Sequence of chain 1.D:
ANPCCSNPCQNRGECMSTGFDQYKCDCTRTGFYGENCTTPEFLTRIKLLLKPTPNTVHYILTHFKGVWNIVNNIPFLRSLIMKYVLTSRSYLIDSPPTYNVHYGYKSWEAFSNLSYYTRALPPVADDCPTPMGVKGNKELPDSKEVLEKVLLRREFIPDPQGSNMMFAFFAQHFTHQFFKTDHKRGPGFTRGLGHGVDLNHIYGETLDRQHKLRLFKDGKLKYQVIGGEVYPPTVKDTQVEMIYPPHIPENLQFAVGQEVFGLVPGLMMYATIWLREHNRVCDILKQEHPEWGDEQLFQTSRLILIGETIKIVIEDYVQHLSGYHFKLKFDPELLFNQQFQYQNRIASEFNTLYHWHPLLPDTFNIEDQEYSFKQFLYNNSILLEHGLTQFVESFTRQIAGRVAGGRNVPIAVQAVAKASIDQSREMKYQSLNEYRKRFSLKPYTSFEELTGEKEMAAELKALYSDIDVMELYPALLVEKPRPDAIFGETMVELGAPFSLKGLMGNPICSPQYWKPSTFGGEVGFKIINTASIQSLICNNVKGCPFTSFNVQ

Sequence of chain 1.C:
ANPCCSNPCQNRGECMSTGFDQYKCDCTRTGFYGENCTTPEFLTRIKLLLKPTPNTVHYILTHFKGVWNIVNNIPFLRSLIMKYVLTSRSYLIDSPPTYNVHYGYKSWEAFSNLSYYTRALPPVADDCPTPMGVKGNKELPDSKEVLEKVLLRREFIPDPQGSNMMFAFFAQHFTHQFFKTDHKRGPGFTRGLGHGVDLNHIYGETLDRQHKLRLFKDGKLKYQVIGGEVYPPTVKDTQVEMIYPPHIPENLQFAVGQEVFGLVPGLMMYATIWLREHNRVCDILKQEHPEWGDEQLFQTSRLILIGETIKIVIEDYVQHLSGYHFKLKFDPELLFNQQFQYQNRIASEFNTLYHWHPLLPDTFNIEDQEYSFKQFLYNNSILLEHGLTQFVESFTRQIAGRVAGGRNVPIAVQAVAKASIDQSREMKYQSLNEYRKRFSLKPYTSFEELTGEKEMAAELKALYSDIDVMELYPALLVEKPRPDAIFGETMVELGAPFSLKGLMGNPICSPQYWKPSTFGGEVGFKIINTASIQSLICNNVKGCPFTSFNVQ

Binding-site contacts:
Ligand atom C1 contacts residue TYR116 of chain 1.C at 4.1 Å (hydrophobic).
Ligand atom C4 contacts residue ASN113 of chain 1.C at 4.2 Å.
Ligand atom C3 contacts residue ARG185 of chain 1.C at 3.9 Å.
Ligand atom O6 contacts residue TYR116 of chain 1.C at 3.6 Å.
Ligand atom O5 contacts residue GLU109 of chain 1.C at 3.7 Å.
Ligand atom C3 contacts residue ASN113 of chain 1.C at 3.9 Å.
Ligand atom C2 contacts residue GLU109 of chain 1.C at 4.4 Å.
Ligand atom O3 contacts residue LEU207 of chain 1.D at 4.3 Å.
Ligand atom C1 contacts residue GLU109 of chain 1.C at 3.8 Å.
Ligand atom C6 contacts residue TYR116 of chain 1.C at 3.7 Å (hydrophobic).
Ligand atom O7 contacts residue ASN113 of chain 1.C at 3.6 Å (h-bond).
Ligand atom O5 contacts residue PHE189 of chain 1.C at 4.3 Å.
Ligand atom N2 contacts residue ASN113 of chain 1.C at 3.0 Å (h-bond).
Ligand atom O3 contacts residue ARG185 of chain 1.C at 4.4 Å.
Ligand atom C2 contacts residue LEU207 of chain 1.D at 4.3 Å (hydrophobic).
Ligand atom O4 contacts residue ARG185 of chain 1.C at 3.2 Å (salt-bridge).
Ligand atom O7 contacts residue ARG185 of chain 1.C at 2.4 Å (salt-bridge).
Ligand atom C5 contacts residue PHE189 of chain 1.C at 4.0 Å (hydrophobic).
Ligand atom C5 contacts residue ARG185 of chain 1.C at 4.2 Å.
Ligand atom C5 contacts residue ASN113 of chain 1.C at 3.6 Å.
Ligand atom C7 contacts residue ASN113 of chain 1.C at 3.5 Å.
Ligand atom C4 contacts residue LEU207 of chain 1.D at 3.9 Å (hydrophobic).
Ligand atom O5 contacts residue TYR116 of chain 1.C at 3.6 Å.
Ligand atom N2 contacts residue ARG185 of chain 1.C at 4.3 Å.
Ligand atom C1 contacts residue ASN113 of chain 1.C at 1.4 Å.
Ligand atom C1 contacts residue LEU207 of chain 1.D at 4.4 Å (hydrophobic).
Ligand atom C7 contacts residue ARG185 of chain 1.C at 3.6 Å.
Ligand atom C8 contacts residue PHE189 of chain 1.C at 4.2 Å (hydrophobic).
Ligand atom C6 contacts residue ASP208 of chain 1.D at 3.2 Å.
Ligand atom O5 contacts residue ASN113 of chain 1.C at 2.3 Å (h-bond).
Ligand atom C6 contacts residue PHE189 of chain 1.C at 3.7 Å (hydrophobic).
Ligand atom C4 contacts residue ARG185 of chain 1.C at 4.0 Å.
Ligand atom C2 contacts residue ASN113 of chain 1.C at 2.5 Å.
Ligand atom C1 contacts residue ARG185 of chain 1.C at 4.3 Å.
Ligand atom O6 contacts residue ASP208 of chain 1.D at 3.2 Å (salt-bridge).
Ligand atom O5 contacts residue LEU207 of chain 1.D at 4.2 Å.
Ligand atom C2 contacts residue ARG185 of chain 1.C at 4.2 Å.
Ligand atom C8 contacts residue ARG185 of chain 1.C at 3.9 Å.
Ligand atom O6 contacts residue LEU207 of chain 1.D at 3.9 Å.
Ligand atom O7 contacts residue LEU207 of chain 1.D at 4.0 Å.

This protein binds this small molecule.
Small molecule (SMILES): CC(=O)N[C@H]1[C@H](O[C@H]2[C@H](O)[C@@H](NC(C)=O)CO[C@@H]2CO)O[C@H](CO)[C@@H](O)[C@@H]1O